Sequence of chain 1.B:
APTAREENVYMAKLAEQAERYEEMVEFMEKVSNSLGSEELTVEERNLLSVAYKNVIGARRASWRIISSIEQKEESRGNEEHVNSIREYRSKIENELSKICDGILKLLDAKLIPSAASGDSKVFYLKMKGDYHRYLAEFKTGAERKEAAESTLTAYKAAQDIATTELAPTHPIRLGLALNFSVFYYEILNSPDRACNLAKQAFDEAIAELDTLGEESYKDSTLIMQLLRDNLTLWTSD

Binding-site contacts:
Ligand atom C38 contacts residue MET130 of chain 1.B at 3.2 Å (hydrophobic).
Ligand atom C14 contacts residue ASN49 of chain 1.B at 3.9 Å.
Ligand atom C40 contacts residue ASP222 of chain 1.B at 3.3 Å.
Ligand atom C28 contacts residue ASP222 of chain 1.B at 3.9 Å.
Ligand atom C11 contacts residue ASP222 of chain 1.B at 3.9 Å.
Ligand atom O29 contacts residue ASP222 of chain 1.B at 2.8 Å (salt-bridge).
Ligand atom O43 contacts residue ASP222 of chain 1.B at 2.6 Å (salt-bridge).
Ligand atom C14 contacts residue ASP222 of chain 1.B at 3.7 Å.
Ligand atom O13 contacts residue LYS56 of chain 1.B at 3.3 Å (salt-bridge).
Ligand atom C36 contacts residue ASP222 of chain 1.B at 3.7 Å.
Ligand atom C36 contacts residue LYS221 of chain 1.B at 3.4 Å.
Ligand atom C9 contacts residue ASP222 of chain 1.B at 3.5 Å.
Ligand atom C18 contacts residue ASP222 of chain 1.B at 3.8 Å.
Ligand atom C31 contacts residue ASP222 of chain 1.B at 3.4 Å.
Ligand atom C7 contacts residue ASN49 of chain 1.B at 3.8 Å.
Ligand atom C23 contacts residue PHE126 of chain 1.B at 3.8 Å (hydrophobic).
Ligand atom C48 contacts residue GLU19 of chain 1.B at 3.8 Å.
Ligand atom O16 contacts residue PRO174 of chain 1.B at 3.9 Å.
Ligand atom C47 contacts residue VAL53 of chain 1.B at 3.7 Å (hydrophobic).
Ligand atom O16 contacts residue ASP222 of chain 1.B at 2.8 Å (salt-bridge).
Ligand atom C7 contacts residue VAL53 of chain 1.B at 3.8 Å (hydrophobic).
Ligand atom C17 contacts residue HIS26 of chain 1.D at 3.6 Å.
Ligand atom C27 contacts residue LYS129 of chain 1.B at 3.9 Å.
Ligand atom C21 contacts residue ASP222 of chain 1.B at 3.6 Å.
Ligand atom C3 contacts residue ASP222 of chain 1.B at 3.9 Å.
Ligand atom O37 contacts residue HIS26 of chain 1.D at 3.5 Å (h-bond).
Ligand atom C38 contacts residue LYS129 of chain 1.B at 3.7 Å.
Ligand atom O22 contacts residue ASN49 of chain 1.B at 3.9 Å.
Ligand atom O24 contacts residue ASP222 of chain 1.B at 3.3 Å (salt-bridge).
Ligand atom C20 contacts residue LYS129 of chain 1.B at 3.8 Å.
Ligand atom O32 contacts residue LYS129 of chain 1.B at 2.8 Å (salt-bridge).
Ligand atom O8 contacts residue ASP222 of chain 1.B at 3.0 Å (salt-bridge).
Ligand atom C38 contacts residue PHE126 of chain 1.B at 3.5 Å (hydrophobic).
Ligand atom C25 contacts residue PRO174 of chain 1.B at 3.4 Å (hydrophobic).
Ligand atom C27 contacts residue PHE126 of chain 1.B at 3.7 Å (hydrophobic).
Ligand atom C18 contacts residue ILE226 of chain 1.B at 3.8 Å (hydrophobic).
Ligand atom C26 contacts residue LYS129 of chain 1.B at 3.7 Å.
Ligand atom C23 contacts residue ASN49 of chain 1.B at 3.7 Å.
Ligand atom C47 contacts residue LEU50 of chain 1.B at 3.7 Å (hydrophobic).
Ligand atom C10 contacts residue HIS26 of chain 1.D at 3.6 Å.

Sequence of chain 1.D:
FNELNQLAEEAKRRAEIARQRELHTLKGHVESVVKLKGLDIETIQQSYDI

A protein and the small-molecule ligand that binds it are described below.
Small molecule (SMILES): C=CC(C)(C)OC[C@H]1O[C@H](O[C@@H]2C3=C([C@H](C)COC(C)=O)C[C@H](O)[C@]3(C)/C=C3/[C@@H](COC)CC[C@H]3[C@@H](C)[C@H]2O)[C@H](O)[C@@H](OC(C)=O)[C@@H]1O